Binding-site contacts:
Ligand atom C6 contacts residue SER456 of chain 1.L at 3.7 Å.
Ligand atom C3 contacts residue GLY457 of chain 1.L at 4.3 Å.
Ligand atom O1A contacts residue SER455 of chain 1.L at 3.3 Å (h-bond).
Ligand atom C2 contacts residue SER456 of chain 1.L at 3.8 Å.
Ligand atom O8 contacts residue ALA450 of chain 1.L at 3.3 Å.
Ligand atom N5 contacts residue SER455 of chain 1.L at 4.4 Å.
Ligand atom C1 contacts residue SER455 of chain 1.L at 2.6 Å.
Ligand atom C2 contacts residue SER455 of chain 1.L at 1.4 Å.
Ligand atom C2 contacts residue SER458 of chain 1.L at 4.0 Å.
Ligand atom C3 contacts residue SER456 of chain 1.L at 3.2 Å.
Ligand atom C8 contacts residue SER455 of chain 1.L at 3.7 Å.
Ligand atom C6 contacts residue SER455 of chain 1.L at 2.9 Å.
Ligand atom C4 contacts residue SER455 of chain 1.L at 3.7 Å.
Ligand atom C4 contacts residue SER456 of chain 1.L at 3.9 Å.
Ligand atom C3 contacts residue SER455 of chain 1.L at 2.6 Å.
Ligand atom C3 contacts residue SER458 of chain 1.L at 3.5 Å.
Ligand atom C1 contacts residue ALA450 of chain 1.L at 4.3 Å (hydrophobic).
Ligand atom O1B contacts residue ALA450 of chain 1.L at 4.2 Å.
Ligand atom O6 contacts residue SER456 of chain 1.L at 3.9 Å.
Ligand atom O8 contacts residue SER455 of chain 1.L at 3.2 Å (h-bond).
Ligand atom C1 contacts residue SER458 of chain 1.L at 4.5 Å.
Ligand atom C5 contacts residue SER456 of chain 1.L at 4.3 Å.
Ligand atom O1B contacts residue SER458 of chain 1.L at 3.9 Å.
Ligand atom O1B contacts residue SER455 of chain 1.L at 3.1 Å.
Ligand atom O6 contacts residue SER455 of chain 1.L at 1.6 Å (h-bond).
Ligand atom C7 contacts residue SER455 of chain 1.L at 3.9 Å.
Ligand atom O1A contacts residue ALA450 of chain 1.L at 4.2 Å.
Ligand atom C5 contacts residue SER455 of chain 1.L at 3.8 Å.

This protein binds this small molecule.
Small molecule (SMILES): C[C@H](O)[C@H](N)[C@@H]1O[C@](O)(C(=O)O)C[C@H](O)[C@@H]1N

Sequence of chain 1.L:
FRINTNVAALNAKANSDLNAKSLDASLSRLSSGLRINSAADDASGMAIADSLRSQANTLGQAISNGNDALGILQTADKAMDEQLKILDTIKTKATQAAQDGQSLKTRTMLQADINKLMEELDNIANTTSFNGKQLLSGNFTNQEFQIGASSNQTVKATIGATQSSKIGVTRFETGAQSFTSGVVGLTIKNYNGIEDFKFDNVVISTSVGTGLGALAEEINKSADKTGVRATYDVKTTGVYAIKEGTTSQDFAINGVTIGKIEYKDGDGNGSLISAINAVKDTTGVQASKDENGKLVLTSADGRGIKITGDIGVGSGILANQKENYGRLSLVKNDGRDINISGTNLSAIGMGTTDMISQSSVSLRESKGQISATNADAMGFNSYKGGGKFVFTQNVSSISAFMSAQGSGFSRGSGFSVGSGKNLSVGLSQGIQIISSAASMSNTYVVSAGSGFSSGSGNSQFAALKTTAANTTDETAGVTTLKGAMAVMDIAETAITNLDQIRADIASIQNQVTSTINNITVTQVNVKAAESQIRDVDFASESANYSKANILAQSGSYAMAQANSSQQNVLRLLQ